Binding-site contacts:
Ligand atom C5 contacts residue ASN165 of chain 1.E at 3.1 Å.
Ligand atom C3 contacts residue ASN165 of chain 1.E at 3.7 Å.
Ligand atom N2 contacts residue THR167 of chain 1.E at 3.6 Å.
Ligand atom C1 contacts residue ASN236 of chain 1.E at 3.6 Å.
Ligand atom N2 contacts residue ASN165 of chain 1.E at 3.3 Å (h-bond).
Ligand atom C7 contacts residue THR167 of chain 1.E at 3.5 Å.
Ligand atom C8 contacts residue THR167 of chain 1.E at 4.2 Å.
Ligand atom C7 contacts residue ASN236 of chain 1.E at 2.3 Å.
Ligand atom C7 contacts residue ASN165 of chain 1.E at 4.2 Å.
Ligand atom C5 contacts residue ASN236 of chain 1.E at 4.2 Å.
Ligand atom C4 contacts residue ASN236 of chain 1.E at 3.6 Å.
Ligand atom C2 contacts residue ASN236 of chain 1.E at 3.4 Å.
Ligand atom O3 contacts residue ASN236 of chain 1.E at 2.4 Å (h-bond).
Ligand atom C3 contacts residue ASN236 of chain 1.E at 3.3 Å.
Ligand atom C2 contacts residue THR167 of chain 1.E at 4.5 Å.
Ligand atom O6 contacts residue ASN165 of chain 1.E at 4.1 Å.
Ligand atom C6 contacts residue ASN165 of chain 1.E at 4.2 Å.
Ligand atom C1 contacts residue ASN165 of chain 1.E at 1.4 Å.
Ligand atom O6 contacts residue ALA238 of chain 1.E at 4.2 Å.
Ligand atom C8 contacts residue ASN236 of chain 1.E at 2.4 Å.
Ligand atom C2 contacts residue ASN165 of chain 1.E at 2.7 Å.
Ligand atom C6 contacts residue ASN236 of chain 1.E at 4.2 Å.
Ligand atom O5 contacts residue ASN236 of chain 1.E at 3.8 Å.
Ligand atom O4 contacts residue ASN236 of chain 1.E at 3.9 Å.
Ligand atom O7 contacts residue ASN236 of chain 1.E at 2.2 Å (h-bond).
Ligand atom O7 contacts residue THR167 of chain 1.E at 3.4 Å.
Ligand atom C4 contacts residue ASN165 of chain 1.E at 3.9 Å.
Ligand atom N2 contacts residue ASN236 of chain 1.E at 3.0 Å (h-bond).
Ligand atom O5 contacts residue ASN165 of chain 1.E at 2.0 Å (h-bond).

This small molecule binds to this protein.
Small molecule (SMILES): CC(=O)N[C@H]1CO[C@H](CO)[C@H]2O[C@]3(O[C@@H]21)O[C@H](CO)[C@@H](O)[C@H](O)[C@H]3NC(C)=O

Sequence of chain 1.E:
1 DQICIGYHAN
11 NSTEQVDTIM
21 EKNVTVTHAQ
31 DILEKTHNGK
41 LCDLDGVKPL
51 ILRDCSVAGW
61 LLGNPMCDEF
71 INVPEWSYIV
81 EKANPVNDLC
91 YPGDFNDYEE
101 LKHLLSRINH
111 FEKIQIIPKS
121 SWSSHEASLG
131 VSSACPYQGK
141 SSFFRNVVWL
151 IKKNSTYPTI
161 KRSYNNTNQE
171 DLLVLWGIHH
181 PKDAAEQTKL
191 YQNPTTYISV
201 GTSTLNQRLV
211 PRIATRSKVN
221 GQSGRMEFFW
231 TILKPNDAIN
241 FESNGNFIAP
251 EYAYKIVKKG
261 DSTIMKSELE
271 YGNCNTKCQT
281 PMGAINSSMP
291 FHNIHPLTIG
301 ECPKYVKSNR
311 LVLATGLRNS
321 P